Sequence of chain 1.B:
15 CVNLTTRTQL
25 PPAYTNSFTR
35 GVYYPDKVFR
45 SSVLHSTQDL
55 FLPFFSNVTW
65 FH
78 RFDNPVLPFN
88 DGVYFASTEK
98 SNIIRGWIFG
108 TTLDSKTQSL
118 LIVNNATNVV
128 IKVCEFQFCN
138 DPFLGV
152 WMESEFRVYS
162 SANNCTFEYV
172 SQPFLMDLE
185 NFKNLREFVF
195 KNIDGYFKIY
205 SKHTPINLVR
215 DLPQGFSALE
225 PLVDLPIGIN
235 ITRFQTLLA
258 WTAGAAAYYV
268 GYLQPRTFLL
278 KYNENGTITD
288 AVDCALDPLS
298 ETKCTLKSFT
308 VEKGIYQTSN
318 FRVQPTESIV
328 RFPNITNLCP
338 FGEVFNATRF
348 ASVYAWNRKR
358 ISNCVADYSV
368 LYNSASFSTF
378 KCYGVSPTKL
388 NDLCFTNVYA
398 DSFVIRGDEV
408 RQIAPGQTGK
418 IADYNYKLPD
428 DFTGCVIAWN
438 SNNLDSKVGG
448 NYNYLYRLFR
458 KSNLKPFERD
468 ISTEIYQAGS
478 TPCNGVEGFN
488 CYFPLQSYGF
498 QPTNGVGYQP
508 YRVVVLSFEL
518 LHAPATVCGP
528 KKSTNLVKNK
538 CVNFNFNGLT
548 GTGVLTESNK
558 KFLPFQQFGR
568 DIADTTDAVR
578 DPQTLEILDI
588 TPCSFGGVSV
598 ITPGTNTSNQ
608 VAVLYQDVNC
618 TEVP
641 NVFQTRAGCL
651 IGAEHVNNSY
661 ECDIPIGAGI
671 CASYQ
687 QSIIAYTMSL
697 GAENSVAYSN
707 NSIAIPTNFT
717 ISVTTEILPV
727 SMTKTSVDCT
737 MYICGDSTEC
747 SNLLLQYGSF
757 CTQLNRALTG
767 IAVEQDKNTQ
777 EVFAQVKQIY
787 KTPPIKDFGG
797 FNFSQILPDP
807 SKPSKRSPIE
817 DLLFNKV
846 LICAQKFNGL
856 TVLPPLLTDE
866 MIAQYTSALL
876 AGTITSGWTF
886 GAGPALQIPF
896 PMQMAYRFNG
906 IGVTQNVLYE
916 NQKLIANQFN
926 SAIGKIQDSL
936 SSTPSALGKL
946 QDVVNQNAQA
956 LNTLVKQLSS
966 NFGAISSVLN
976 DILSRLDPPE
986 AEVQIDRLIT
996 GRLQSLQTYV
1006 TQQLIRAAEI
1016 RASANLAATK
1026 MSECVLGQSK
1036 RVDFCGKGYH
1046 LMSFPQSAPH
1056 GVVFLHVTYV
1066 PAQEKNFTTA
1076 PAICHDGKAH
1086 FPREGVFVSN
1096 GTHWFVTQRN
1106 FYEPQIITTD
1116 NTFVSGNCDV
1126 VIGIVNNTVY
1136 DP

The small molecule below binds the protein below.
Small molecule (SMILES): CC(=O)N[C@@H]1[C@@H](O)[C@H](O)[C@@H](CO)O[C@H]1O

Sequence of chain 1.A:
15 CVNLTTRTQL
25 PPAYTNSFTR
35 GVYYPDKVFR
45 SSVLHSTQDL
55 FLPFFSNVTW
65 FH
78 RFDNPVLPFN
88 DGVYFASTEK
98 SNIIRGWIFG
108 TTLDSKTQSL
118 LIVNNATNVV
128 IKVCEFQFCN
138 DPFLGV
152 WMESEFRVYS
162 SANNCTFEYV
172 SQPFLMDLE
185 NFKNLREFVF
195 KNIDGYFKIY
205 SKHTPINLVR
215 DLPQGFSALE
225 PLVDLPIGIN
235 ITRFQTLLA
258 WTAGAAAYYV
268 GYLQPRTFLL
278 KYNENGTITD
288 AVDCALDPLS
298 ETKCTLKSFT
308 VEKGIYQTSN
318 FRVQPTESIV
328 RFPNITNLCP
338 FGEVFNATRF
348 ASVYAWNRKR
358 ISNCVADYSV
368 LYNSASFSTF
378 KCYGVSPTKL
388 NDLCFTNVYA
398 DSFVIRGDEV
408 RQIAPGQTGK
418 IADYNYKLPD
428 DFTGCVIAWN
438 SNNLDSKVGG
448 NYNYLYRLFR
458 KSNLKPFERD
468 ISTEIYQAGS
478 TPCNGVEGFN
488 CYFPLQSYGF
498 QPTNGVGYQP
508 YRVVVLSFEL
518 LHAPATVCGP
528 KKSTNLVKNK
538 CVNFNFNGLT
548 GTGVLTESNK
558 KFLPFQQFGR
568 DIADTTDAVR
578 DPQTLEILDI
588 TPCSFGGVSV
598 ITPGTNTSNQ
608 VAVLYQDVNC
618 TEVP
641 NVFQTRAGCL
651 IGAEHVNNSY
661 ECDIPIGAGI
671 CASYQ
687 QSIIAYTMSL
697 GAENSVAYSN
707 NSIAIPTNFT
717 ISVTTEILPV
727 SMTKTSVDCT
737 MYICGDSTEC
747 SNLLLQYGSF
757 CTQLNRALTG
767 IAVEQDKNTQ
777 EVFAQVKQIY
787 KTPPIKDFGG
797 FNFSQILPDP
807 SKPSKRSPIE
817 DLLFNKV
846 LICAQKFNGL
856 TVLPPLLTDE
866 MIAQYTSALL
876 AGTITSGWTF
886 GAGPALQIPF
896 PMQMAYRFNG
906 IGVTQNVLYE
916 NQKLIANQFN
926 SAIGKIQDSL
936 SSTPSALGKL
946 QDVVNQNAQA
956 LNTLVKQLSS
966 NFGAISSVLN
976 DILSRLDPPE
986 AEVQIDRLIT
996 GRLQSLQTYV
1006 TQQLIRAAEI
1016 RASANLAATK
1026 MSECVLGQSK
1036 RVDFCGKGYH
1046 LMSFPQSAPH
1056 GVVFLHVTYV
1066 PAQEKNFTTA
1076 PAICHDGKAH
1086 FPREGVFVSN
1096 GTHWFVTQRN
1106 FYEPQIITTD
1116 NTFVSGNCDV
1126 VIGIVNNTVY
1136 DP

Binding-site contacts:
Ligand atom C4 contacts residue ASN282 of chain 1.B at 4.2 Å.
Ligand atom O6 contacts residue GLU281 of chain 1.B at 4.4 Å.
Ligand atom O7 contacts residue LYS558 of chain 1.A at 4.0 Å.
Ligand atom O7 contacts residue ASN282 of chain 1.B at 3.6 Å.
Ligand atom C7 contacts residue LYS558 of chain 1.A at 4.5 Å.
Ligand atom O6 contacts residue ASN282 of chain 1.B at 4.2 Å.
Ligand atom C5 contacts residue ASN282 of chain 1.B at 3.6 Å.
Ligand atom C2 contacts residue ASN282 of chain 1.B at 2.5 Å.
Ligand atom C8 contacts residue ASN282 of chain 1.B at 3.9 Å.
Ligand atom C1 contacts residue ASN282 of chain 1.B at 1.4 Å.
Ligand atom C7 contacts residue ASN282 of chain 1.B at 3.3 Å.
Ligand atom C8 contacts residue LYS558 of chain 1.A at 4.0 Å.
Ligand atom O5 contacts residue ASN282 of chain 1.B at 2.3 Å (h-bond).
Ligand atom C3 contacts residue ASN282 of chain 1.B at 3.8 Å.
Ligand atom N2 contacts residue ASN282 of chain 1.B at 3.0 Å (h-bond).